This protein binds this small molecule.
Small molecule (SMILES): O=C(NCc1ccccc1)Nc1ccccc1C(=O)O

Sequence of chain 1.A:
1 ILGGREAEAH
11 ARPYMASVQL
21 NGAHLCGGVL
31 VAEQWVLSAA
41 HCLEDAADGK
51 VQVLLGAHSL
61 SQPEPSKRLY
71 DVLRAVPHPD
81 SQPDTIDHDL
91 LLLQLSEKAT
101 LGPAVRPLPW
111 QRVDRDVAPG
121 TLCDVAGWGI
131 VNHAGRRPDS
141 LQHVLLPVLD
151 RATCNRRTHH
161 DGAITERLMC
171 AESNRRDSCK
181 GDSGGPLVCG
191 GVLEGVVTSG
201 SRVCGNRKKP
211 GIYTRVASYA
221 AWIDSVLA

Binding-site contacts:
Ligand atom C13 contacts residue ILE130 of chain 1.A at 3.5 Å (hydrophobic).
Ligand atom C25 contacts residue CYS42 of chain 1.A at 3.9 Å (hydrophobic).
Ligand atom C11 contacts residue GLY129 of chain 1.A at 3.8 Å.
Ligand atom C27 contacts residue CYS42 of chain 1.A at 3.8 Å (hydrophobic).
Ligand atom C3 contacts residue LEU25 of chain 1.A at 3.8 Å (hydrophobic).
Ligand atom O18 contacts residue LEU25 of chain 1.A at 4.0 Å.
Ligand atom C31 contacts residue GLY181 of chain 1.A at 4.0 Å.
Ligand atom C11 contacts residue ILE130 of chain 1.A at 4.0 Å (hydrophobic).
Ligand atom N19 contacts residue LEU25 of chain 1.A at 3.3 Å (h-bond).
Ligand atom N19 contacts residue CYS26 of chain 1.A at 3.9 Å.
Ligand atom C3 contacts residue ARG137 of chain 1.A at 3.8 Å.
Ligand atom O32 contacts residue GLY181 of chain 1.A at 2.9 Å (h-bond).
Ligand atom C11 contacts residue ARG137 of chain 1.A at 3.7 Å.
Ligand atom C9 contacts residue TRP128 of chain 1.A at 3.8 Å (hydrophobic).
Ligand atom C29 contacts residue CYS42 of chain 1.A at 4.0 Å (hydrophobic).
Ligand atom O32 contacts residue SER183 of chain 1.A at 3.1 Å (h-bond).
Ligand atom C13 contacts residue GLY181 of chain 1.A at 3.7 Å.
Ligand atom C25 contacts residue HIS41 of chain 1.A at 3.5 Å.
Ligand atom C9 contacts residue HIS24 of chain 1.A at 3.6 Å.
Ligand atom O33 contacts residue SER199 of chain 1.A at 3.2 Å (h-bond).
Ligand atom C13 contacts residue LYS180 of chain 1.A at 3.3 Å.
Ligand atom O33 contacts residue SER183 of chain 1.A at 2.4 Å (h-bond).
Ligand atom C13 contacts residue ARG137 of chain 1.A at 3.9 Å.
Ligand atom C27 contacts residue HIS41 of chain 1.A at 3.6 Å.
Ligand atom C7 contacts residue HIS24 of chain 1.A at 3.4 Å.
Ligand atom C9 contacts residue ARG137 of chain 1.A at 3.7 Å.
Ligand atom C15 contacts residue LYS180 of chain 1.A at 3.8 Å.
Ligand atom C15 contacts residue ARG137 of chain 1.A at 3.8 Å.
Ligand atom C15 contacts residue GLY181 of chain 1.A at 3.7 Å.
Ligand atom N1 contacts residue LEU25 of chain 1.A at 2.8 Å (h-bond).
Ligand atom O32 contacts residue CYS26 of chain 1.A at 3.9 Å.
Ligand atom C31 contacts residue SER183 of chain 1.A at 3.0 Å.
Ligand atom C17 contacts residue LEU25 of chain 1.A at 3.5 Å (hydrophobic).
Ligand atom O32 contacts residue LYS180 of chain 1.A at 3.8 Å.
Ligand atom O18 contacts residue LYS180 of chain 1.A at 3.7 Å.
Ligand atom C23 contacts residue SER199 of chain 1.A at 3.2 Å.
Ligand atom C6 contacts residue ARG137 of chain 1.A at 3.4 Å.
Ligand atom C7 contacts residue ARG137 of chain 1.A at 3.2 Å.
Ligand atom C29 contacts residue LEU25 of chain 1.A at 3.9 Å (hydrophobic).
Ligand atom C11 contacts residue TRP128 of chain 1.A at 3.5 Å (hydrophobic).